Sequence of chain 1.A:
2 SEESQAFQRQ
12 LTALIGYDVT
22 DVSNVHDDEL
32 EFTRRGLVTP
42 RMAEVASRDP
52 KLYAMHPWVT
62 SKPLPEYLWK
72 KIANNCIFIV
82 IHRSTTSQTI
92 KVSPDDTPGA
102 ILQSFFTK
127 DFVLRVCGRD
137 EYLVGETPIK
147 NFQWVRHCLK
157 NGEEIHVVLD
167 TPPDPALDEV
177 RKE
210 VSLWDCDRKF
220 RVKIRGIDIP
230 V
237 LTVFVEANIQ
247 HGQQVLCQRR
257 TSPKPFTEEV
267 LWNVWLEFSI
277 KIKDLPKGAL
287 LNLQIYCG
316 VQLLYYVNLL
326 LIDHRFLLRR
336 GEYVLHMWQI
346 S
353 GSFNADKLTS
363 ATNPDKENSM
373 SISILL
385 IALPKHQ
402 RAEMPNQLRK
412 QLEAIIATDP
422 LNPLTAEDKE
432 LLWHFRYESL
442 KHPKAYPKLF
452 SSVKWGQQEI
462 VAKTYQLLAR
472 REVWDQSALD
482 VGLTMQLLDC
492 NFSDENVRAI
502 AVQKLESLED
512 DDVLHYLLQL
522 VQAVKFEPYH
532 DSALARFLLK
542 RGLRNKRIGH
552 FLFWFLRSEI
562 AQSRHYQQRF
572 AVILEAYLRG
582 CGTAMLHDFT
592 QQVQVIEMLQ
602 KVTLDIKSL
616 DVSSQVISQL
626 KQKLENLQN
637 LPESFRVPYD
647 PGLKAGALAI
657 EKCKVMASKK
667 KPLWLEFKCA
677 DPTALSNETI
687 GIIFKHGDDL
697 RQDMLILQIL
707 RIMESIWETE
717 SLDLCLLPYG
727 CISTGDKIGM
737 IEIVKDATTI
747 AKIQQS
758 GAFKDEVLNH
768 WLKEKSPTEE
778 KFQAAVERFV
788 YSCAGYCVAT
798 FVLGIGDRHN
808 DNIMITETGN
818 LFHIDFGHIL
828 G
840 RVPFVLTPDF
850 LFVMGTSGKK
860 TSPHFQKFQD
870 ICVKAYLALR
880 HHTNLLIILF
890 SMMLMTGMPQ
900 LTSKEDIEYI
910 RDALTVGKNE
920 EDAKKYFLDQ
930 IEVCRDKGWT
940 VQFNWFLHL

The small molecule below binds the protein below.
Small molecule (SMILES): COc1ncc(-c2ccc3nccc(-c4ccnnc4)c3c2)cc1NS(=O)(=O)c1ccc(F)cc1F

Binding-site contacts:
Ligand atom C14 contacts residue ASP822 of chain 1.A at 3.5 Å.
Ligand atom C1 contacts residue ASP822 of chain 1.A at 3.8 Å.
Ligand atom O31 contacts residue SER664 of chain 1.A at 3.6 Å (h-bond).
Ligand atom O31 contacts residue LYS691 of chain 1.A at 3.2 Å.
Ligand atom C7 contacts residue MET811 of chain 1.A at 3.4 Å (hydrophobic).
Ligand atom C14 contacts residue TYR725 of chain 1.A at 3.5 Å (hydrophobic).
Ligand atom O32 contacts residue ILE689 of chain 1.A at 3.8 Å.
Ligand atom F34 contacts residue ASN809 of chain 1.A at 2.8 Å.
Ligand atom C6 contacts residue MET662 of chain 1.A at 3.4 Å (hydrophobic).
Ligand atom N26 contacts residue GLU738 of chain 1.A at 3.8 Å.
Ligand atom C3 contacts residue ASP822 of chain 1.A at 3.0 Å.
Ligand atom F34 contacts residue ASP808 of chain 1.A at 3.4 Å.
Ligand atom O32 contacts residue MET662 of chain 1.A at 3.6 Å.
Ligand atom O33 contacts residue LYS691 of chain 1.A at 3.3 Å (salt-bridge).
Ligand atom O31 contacts residue PRO668 of chain 1.A at 3.4 Å.
Ligand atom C1 contacts residue LYS691 of chain 1.A at 3.8 Å.
Ligand atom C6 contacts residue TRP670 of chain 1.A at 3.4 Å (hydrophobic).
Ligand atom N30 contacts residue LYS691 of chain 1.A at 3.0 Å (salt-bridge).
Ligand atom C5 contacts residue ASP822 of chain 1.A at 3.2 Å.
Ligand atom C16 contacts residue ASN809 of chain 1.A at 3.7 Å.
Ligand atom C1 contacts residue ASP699 of chain 1.A at 3.8 Å.
Ligand atom C9 contacts residue VAL740 of chain 1.A at 3.3 Å (hydrophobic).
Ligand atom C10 contacts residue ILE689 of chain 1.A at 3.6 Å (hydrophobic).
Ligand atom N26 contacts residue ILE739 of chain 1.A at 3.5 Å.
Ligand atom C3 contacts residue ASN809 of chain 1.A at 3.8 Å.
Ligand atom S36 contacts residue LYS691 of chain 1.A at 3.8 Å.
Ligand atom N26 contacts residue VAL740 of chain 1.A at 2.9 Å (h-bond).
Ligand atom N28 contacts residue TYR725 of chain 1.A at 3.7 Å.
Ligand atom C2 contacts residue ILE737 of chain 1.A at 3.3 Å (hydrophobic).
Ligand atom C8 contacts residue MET662 of chain 1.A at 3.2 Å (hydrophobic).
Ligand atom F35 contacts residue MET662 of chain 1.A at 3.3 Å.
Ligand atom N28 contacts residue ASP822 of chain 1.A at 3.1 Å (salt-bridge).
Ligand atom C4 contacts residue GLU738 of chain 1.A at 3.1 Å.
Ligand atom C1 contacts residue LEU696 of chain 1.A at 3.7 Å (hydrophobic).
Ligand atom C13 contacts residue MET811 of chain 1.A at 3.5 Å (hydrophobic).
Ligand atom N29 contacts residue THR745 of chain 1.A at 3.8 Å.
Ligand atom O33 contacts residue ASP822 of chain 1.A at 3.1 Å (salt-bridge).
Ligand atom C18 contacts residue MET811 of chain 1.A at 3.6 Å (hydrophobic).
Ligand atom C9 contacts residue ILE739 of chain 1.A at 3.6 Å (hydrophobic).
Ligand atom C25 contacts residue ASP822 of chain 1.A at 3.6 Å.